Sequence of chain 1.B:
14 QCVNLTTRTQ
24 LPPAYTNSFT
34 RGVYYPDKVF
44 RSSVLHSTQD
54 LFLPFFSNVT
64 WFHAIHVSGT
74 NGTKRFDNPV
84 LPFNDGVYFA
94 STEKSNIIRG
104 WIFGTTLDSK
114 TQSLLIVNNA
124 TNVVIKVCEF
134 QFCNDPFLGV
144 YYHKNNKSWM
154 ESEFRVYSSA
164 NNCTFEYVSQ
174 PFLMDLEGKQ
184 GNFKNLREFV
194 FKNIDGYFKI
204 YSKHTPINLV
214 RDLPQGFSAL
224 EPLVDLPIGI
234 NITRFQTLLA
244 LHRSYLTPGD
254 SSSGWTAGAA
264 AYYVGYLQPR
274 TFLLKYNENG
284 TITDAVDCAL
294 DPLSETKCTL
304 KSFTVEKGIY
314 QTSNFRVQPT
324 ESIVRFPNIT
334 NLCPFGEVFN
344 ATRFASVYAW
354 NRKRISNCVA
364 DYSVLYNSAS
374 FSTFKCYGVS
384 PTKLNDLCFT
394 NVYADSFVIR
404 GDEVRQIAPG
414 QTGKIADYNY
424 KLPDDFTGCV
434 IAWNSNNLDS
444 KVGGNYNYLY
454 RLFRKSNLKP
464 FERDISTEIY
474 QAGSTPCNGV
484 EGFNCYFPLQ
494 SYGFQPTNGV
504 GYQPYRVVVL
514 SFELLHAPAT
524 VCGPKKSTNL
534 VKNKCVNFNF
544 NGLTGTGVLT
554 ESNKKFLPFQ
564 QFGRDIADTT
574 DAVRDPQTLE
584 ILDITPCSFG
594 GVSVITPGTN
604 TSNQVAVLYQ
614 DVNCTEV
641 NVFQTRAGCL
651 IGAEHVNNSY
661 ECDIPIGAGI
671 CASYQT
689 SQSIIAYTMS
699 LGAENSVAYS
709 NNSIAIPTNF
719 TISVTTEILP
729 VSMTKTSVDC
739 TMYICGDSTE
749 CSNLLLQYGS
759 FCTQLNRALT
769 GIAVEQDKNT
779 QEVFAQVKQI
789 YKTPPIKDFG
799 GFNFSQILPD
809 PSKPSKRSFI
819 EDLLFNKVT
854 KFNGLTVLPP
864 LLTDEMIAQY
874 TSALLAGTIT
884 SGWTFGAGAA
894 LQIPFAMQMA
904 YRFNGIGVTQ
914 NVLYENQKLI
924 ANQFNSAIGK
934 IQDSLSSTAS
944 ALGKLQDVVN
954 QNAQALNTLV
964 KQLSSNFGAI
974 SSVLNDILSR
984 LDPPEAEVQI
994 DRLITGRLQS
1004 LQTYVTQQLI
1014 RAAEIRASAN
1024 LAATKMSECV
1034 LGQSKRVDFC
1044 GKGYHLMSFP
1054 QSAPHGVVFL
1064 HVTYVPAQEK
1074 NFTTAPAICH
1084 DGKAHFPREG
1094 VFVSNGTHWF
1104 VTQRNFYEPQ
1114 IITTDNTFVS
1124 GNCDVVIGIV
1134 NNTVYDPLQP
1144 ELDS

Binding-site contacts:
Ligand atom C5 contacts residue ASN17 of chain 1.B at 3.7 Å.
Ligand atom O7 contacts residue VAL16 of chain 1.B at 4.4 Å.
Ligand atom O7 contacts residue ASN17 of chain 1.B at 4.3 Å.
Ligand atom C7 contacts residue ASN17 of chain 1.B at 3.4 Å.
Ligand atom O5 contacts residue ASN17 of chain 1.B at 2.4 Å (h-bond).
Ligand atom C7 contacts residue CYS15 of chain 1.B at 4.4 Å (hydrophobic).
Ligand atom O7 contacts residue CYS15 of chain 1.B at 3.3 Å (h-bond).
Ligand atom C1 contacts residue ASN137 of chain 1.B at 3.5 Å.
Ligand atom C4 contacts residue ASN137 of chain 1.B at 3.9 Å.
Ligand atom C3 contacts residue ASN17 of chain 1.B at 3.8 Å.
Ligand atom C4 contacts residue ASN17 of chain 1.B at 4.2 Å.
Ligand atom O5 contacts residue ASN137 of chain 1.B at 3.8 Å.
Ligand atom C2 contacts residue ASN17 of chain 1.B at 2.5 Å.
Ligand atom C8 contacts residue ASN17 of chain 1.B at 3.6 Å.
Ligand atom C6 contacts residue ASN137 of chain 1.B at 4.2 Å.
Ligand atom C5 contacts residue ASN137 of chain 1.B at 3.3 Å.
Ligand atom N2 contacts residue ASN17 of chain 1.B at 2.9 Å (h-bond).
Ligand atom O6 contacts residue ASN137 of chain 1.B at 3.3 Å (h-bond).
Ligand atom O4 contacts residue ASN137 of chain 1.B at 4.1 Å.
Ligand atom C2 contacts residue ASN137 of chain 1.B at 4.1 Å.
Ligand atom N2 contacts residue ASN137 of chain 1.B at 4.5 Å.
Ligand atom C3 contacts residue ASN137 of chain 1.B at 3.7 Å.
Ligand atom C1 contacts residue ASN17 of chain 1.B at 1.4 Å.

This small molecule binds to this protein.
Small molecule (SMILES): CC(=O)N[C@@H]1[C@@H](O)[C@H](O)[C@@H](CO)O[C@H]1O